Sequence of chain 1.C:
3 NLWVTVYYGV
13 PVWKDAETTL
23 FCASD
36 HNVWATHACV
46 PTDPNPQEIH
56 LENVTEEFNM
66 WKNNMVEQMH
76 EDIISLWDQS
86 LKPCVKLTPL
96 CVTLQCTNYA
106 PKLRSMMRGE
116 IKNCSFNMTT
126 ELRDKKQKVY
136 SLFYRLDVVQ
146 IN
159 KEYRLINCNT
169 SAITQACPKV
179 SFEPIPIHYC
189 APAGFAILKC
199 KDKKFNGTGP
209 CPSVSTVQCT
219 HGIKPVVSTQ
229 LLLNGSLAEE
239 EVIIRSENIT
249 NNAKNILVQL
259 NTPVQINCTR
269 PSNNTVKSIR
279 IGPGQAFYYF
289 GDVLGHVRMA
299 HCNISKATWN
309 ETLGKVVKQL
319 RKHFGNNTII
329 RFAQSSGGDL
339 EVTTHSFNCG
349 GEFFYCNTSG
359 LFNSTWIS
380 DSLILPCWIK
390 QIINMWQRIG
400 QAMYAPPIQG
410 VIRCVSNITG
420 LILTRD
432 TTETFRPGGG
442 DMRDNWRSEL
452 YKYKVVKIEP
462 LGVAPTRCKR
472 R

Binding-site contacts:
Ligand atom N2 contacts residue TRP364 of chain 1.C at 4.5 Å.
Ligand atom N2 contacts residue ASN308 of chain 1.C at 2.8 Å (h-bond).
Ligand atom C7 contacts residue ASN308 of chain 1.C at 3.2 Å.
Ligand atom C2 contacts residue ASN308 of chain 1.C at 2.4 Å.
Ligand atom O5 contacts residue ASN308 of chain 1.C at 2.4 Å (h-bond).
Ligand atom C4 contacts residue ASN308 of chain 1.C at 4.1 Å.
Ligand atom C1 contacts residue TRP364 of chain 1.C at 4.4 Å (hydrophobic).
Ligand atom C1 contacts residue ASN308 of chain 1.C at 1.4 Å.
Ligand atom C3 contacts residue ASN308 of chain 1.C at 3.7 Å.
Ligand atom O7 contacts residue ASN308 of chain 1.C at 3.8 Å.
Ligand atom C8 contacts residue ASN308 of chain 1.C at 3.5 Å.
Ligand atom C5 contacts residue ASN308 of chain 1.C at 3.7 Å.

The protein below binds the small molecule below.
Small molecule (SMILES): CC(=O)N[C@@H]1[C@@H](O)[C@H](O)[C@@H](CO)O[C@H]1O